Binding-site contacts:
Ligand atom C68 contacts residue ASP30 of chain 1.A at 3.0 Å.
Ligand atom S3 contacts residue ASP29 of chain 1.B at 3.0 Å (salt-bridge).
Ligand atom O7 contacts residue GLY27 of chain 1.B at 3.2 Å (h-bond).
Ligand atom C33 contacts residue THR82 of chain 1.A at 3.0 Å.
Ligand atom C34 contacts residue GLY27 of chain 1.B at 3.5 Å.
Ligand atom C68 contacts residue ALA28 of chain 1.A at 3.5 Å (hydrophobic).
Ligand atom N58 contacts residue GLY27 of chain 1.A at 3.3 Å (h-bond).
Ligand atom O76 contacts residue GLY27 of chain 1.A at 3.7 Å.
Ligand atom N11 contacts residue GLY27 of chain 1.B at 3.4 Å (h-bond).
Ligand atom C75 contacts residue ASP29 of chain 1.A at 3.6 Å.
Ligand atom C18 contacts residue ALA28 of chain 1.A at 3.5 Å (hydrophobic).
Ligand atom C35 contacts residue GLY27 of chain 1.B at 3.3 Å.
Ligand atom C35 contacts residue ASN25 of chain 1.A at 3.5 Å.
Ligand atom C4 contacts residue ASP30 of chain 1.B at 3.3 Å.
Ligand atom O76 contacts residue ALA28 of chain 1.A at 3.4 Å.
Ligand atom N5 contacts residue ASP29 of chain 1.B at 3.3 Å (salt-bridge).
Ligand atom C77 contacts residue ARG8 of chain 1.B at 3.4 Å.
Ligand atom C86 contacts residue ARG8 of chain 1.B at 3.6 Å.
Ligand atom C19 contacts residue ALA28 of chain 1.A at 3.2 Å (hydrophobic).
Ligand atom C12 contacts residue ASN25 of chain 1.A at 3.5 Å.
Ligand atom C50 contacts residue ILE50 of chain 1.A at 3.5 Å (hydrophobic).
Ligand atom C26 contacts residue ASN25 of chain 1.A at 3.0 Å.
Ligand atom C44 contacts residue GLY27 of chain 1.A at 3.7 Å.
Ligand atom O24 contacts residue ASN25 of chain 1.B at 3.6 Å (h-bond).
Ligand atom C13 contacts residue ASN25 of chain 1.A at 3.1 Å.
Ligand atom C2 contacts residue ALA28 of chain 1.B at 3.7 Å (hydrophobic).
Ligand atom C80 contacts residue ARG8 of chain 1.B at 3.5 Å.
Ligand atom C34 contacts residue LEU23 of chain 1.A at 3.5 Å (hydrophobic).
Ligand atom N5 contacts residue ASP30 of chain 1.B at 3.1 Å (salt-bridge).
Ligand atom C14 contacts residue ASN25 of chain 1.B at 3.6 Å.
Ligand atom C32 contacts residue THR82 of chain 1.A at 3.0 Å.
Ligand atom O76 contacts residue ASP29 of chain 1.A at 2.8 Å (salt-bridge).
Ligand atom C10 contacts residue GLY27 of chain 1.B at 3.4 Å.
Ligand atom O41 contacts residue ASN25 of chain 1.A at 3.0 Å (h-bond).
Ligand atom C35 contacts residue LEU23 of chain 1.A at 3.6 Å (hydrophobic).
Ligand atom O41 contacts residue ASN25 of chain 1.B at 2.8 Å (h-bond).
Ligand atom C28 contacts residue ASN25 of chain 1.A at 3.6 Å.
Ligand atom C85 contacts residue THR82 of chain 1.B at 3.5 Å.
Ligand atom C4 contacts residue ASP29 of chain 1.B at 2.7 Å.
Ligand atom S3 contacts residue ALA28 of chain 1.B at 3.7 Å.

Sequence of chain 1.A:
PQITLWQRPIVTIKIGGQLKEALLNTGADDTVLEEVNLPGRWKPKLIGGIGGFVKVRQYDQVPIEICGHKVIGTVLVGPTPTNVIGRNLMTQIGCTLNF

A protein and the small-molecule ligand that binds it are described below.
Small molecule (SMILES): CC(C)c1nc(CN(C)C(=O)N[C@H](C(=O)N[C@@H](Cc2ccccc2)C[C@H](O)[C@H](Cc2ccccc2)NC(=O)OCc2cncs2)C(C)C)cs1

Sequence of chain 1.B:
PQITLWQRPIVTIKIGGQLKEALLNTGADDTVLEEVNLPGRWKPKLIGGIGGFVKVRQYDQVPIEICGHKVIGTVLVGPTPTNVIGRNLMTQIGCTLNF